The protein below binds the small molecule below.
Small molecule (SMILES): NC(=O)[C@H](Cc1ccccc1)NC(=O)[C@H](CC(c1ccccc1)c1ccccc1)CP(=O)(O)[C@@H](N)CCc1ccccc1

Sequence of chain 1.B:
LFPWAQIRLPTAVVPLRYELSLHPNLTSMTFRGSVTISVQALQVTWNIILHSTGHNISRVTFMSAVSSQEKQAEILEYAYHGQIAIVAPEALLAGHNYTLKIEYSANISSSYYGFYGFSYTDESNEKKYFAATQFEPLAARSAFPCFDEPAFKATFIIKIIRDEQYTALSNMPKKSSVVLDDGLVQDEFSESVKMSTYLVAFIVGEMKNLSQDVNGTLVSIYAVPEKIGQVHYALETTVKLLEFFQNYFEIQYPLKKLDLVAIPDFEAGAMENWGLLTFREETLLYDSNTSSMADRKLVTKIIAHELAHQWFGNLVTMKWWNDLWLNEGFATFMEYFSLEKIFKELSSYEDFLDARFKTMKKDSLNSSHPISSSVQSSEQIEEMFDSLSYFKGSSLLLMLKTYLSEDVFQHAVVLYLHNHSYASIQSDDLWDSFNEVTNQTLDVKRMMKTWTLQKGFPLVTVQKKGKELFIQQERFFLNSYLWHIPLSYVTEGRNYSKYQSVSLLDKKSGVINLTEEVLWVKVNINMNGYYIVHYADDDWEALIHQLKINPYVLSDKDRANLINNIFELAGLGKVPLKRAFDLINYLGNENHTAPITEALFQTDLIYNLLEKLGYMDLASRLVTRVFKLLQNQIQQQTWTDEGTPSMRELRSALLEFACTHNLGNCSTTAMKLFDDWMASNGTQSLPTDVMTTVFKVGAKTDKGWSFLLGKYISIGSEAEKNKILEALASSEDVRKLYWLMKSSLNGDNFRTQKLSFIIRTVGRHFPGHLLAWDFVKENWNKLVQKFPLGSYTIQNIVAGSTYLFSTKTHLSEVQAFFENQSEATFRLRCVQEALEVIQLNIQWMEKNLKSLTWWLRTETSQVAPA

Binding-site contacts:
Ligand atom N11 contacts residue GLU333 of chain 1.B at 3.2 Å (salt-bridge).
Ligand atom C29 contacts residue ILE307 of chain 1.B at 3.4 Å (hydrophobic).
Ligand atom N11 contacts residue GLU277 of chain 1.B at 2.8 Å (salt-bridge).
Ligand atom C23 contacts residue GLU340 of chain 1.B at 3.5 Å.
Ligand atom C2 contacts residue ALA275 of chain 1.B at 3.5 Å (hydrophobic).
Ligand atom O32 contacts residue ALA275 of chain 1.B at 3.2 Å (h-bond).
Ligand atom C27 contacts residue ILE307 of chain 1.B at 3.7 Å (hydrophobic).
Ligand atom C38 contacts residue TYR395 of chain 1.B at 3.4 Å (hydrophobic).
Ligand atom O13 contacts residue HIS310 of chain 1.B at 3.6 Å.
Ligand atom C9 contacts residue ALA273 of chain 1.B at 3.7 Å (hydrophobic).
Ligand atom C5 contacts residue GLU141 of chain 1.B at 3.7 Å.
Ligand atom C15 contacts residue GLU311 of chain 1.B at 3.2 Å.
Ligand atom O13 contacts residue TYR395 of chain 1.B at 2.6 Å (h-bond).
Ligand atom N11 contacts residue GLU141 of chain 1.B at 2.9 Å (salt-bridge).
Ligand atom O32 contacts residue ALA273 of chain 1.B at 3.7 Å.
Ligand atom C37 contacts residue TYR395 of chain 1.B at 3.4 Å (hydrophobic).
Ligand atom C23 contacts residue HIS310 of chain 1.B at 3.6 Å.
Ligand atom C40 contacts residue TYR807 of chain 1.B at 3.6 Å (hydrophobic).
Ligand atom O14 contacts residue HIS310 of chain 1.B at 3.2 Å.
Ligand atom C21 contacts residue TYR395 of chain 1.B at 3.6 Å (hydrophobic).
Ligand atom C3 contacts residue GLU141 of chain 1.B at 3.5 Å.
Ligand atom C1 contacts residue GLU277 of chain 1.B at 3.5 Å.
Ligand atom P12 contacts residue ZN1 of chain 1.WA at 2.8 Å.
Ligand atom O13 contacts residue GLU333 of chain 1.B at 3.3 Å (salt-bridge).
Ligand atom O14 contacts residue HIS314 of chain 1.B at 3.1 Å.
Ligand atom C28 contacts residue ILE307 of chain 1.B at 3.6 Å (hydrophobic).
Ligand atom O14 contacts residue GLU311 of chain 1.B at 3.1 Å (salt-bridge).
Ligand atom O32 contacts residue GLY274 of chain 1.B at 3.0 Å (h-bond).
Ligand atom O13 contacts residue ZN1 of chain 1.WA at 2.3 Å.
Ligand atom C22 contacts residue PHE396 of chain 1.B at 3.4 Å (hydrophobic).
Ligand atom C30 contacts residue ILE307 of chain 1.B at 3.4 Å (hydrophobic).
Ligand atom C41 contacts residue TYR807 of chain 1.B at 3.5 Å (hydrophobic).
Ligand atom C1 contacts residue ALA275 of chain 1.B at 3.3 Å (hydrophobic).
Ligand atom C21 contacts residue PHE396 of chain 1.B at 3.7 Å (hydrophobic).
Ligand atom C28 contacts residue LEU303 of chain 1.B at 3.5 Å (hydrophobic).
Ligand atom C25 contacts residue ILE307 of chain 1.B at 3.7 Å (hydrophobic).
Ligand atom C15 contacts residue ALA275 of chain 1.B at 3.2 Å (hydrophobic).
Ligand atom O14 contacts residue ZN1 of chain 1.WA at 2.4 Å.
Ligand atom O14 contacts residue GLU277 of chain 1.B at 3.4 Å (salt-bridge).
Ligand atom C22 contacts residue TYR395 of chain 1.B at 3.3 Å (hydrophobic).